Binding-site contacts:
Ligand atom O5 contacts residue ASN3 of chain 1.A at 2.5 Å (h-bond).
Ligand atom C8 contacts residue GLY281 of chain 1.A at 3.5 Å.
Ligand atom O5 contacts residue ASP283 of chain 1.A at 3.6 Å.
Ligand atom C1 contacts residue ASN3 of chain 1.A at 1.4 Å.
Ligand atom C2 contacts residue ASN3 of chain 1.A at 2.2 Å.
Ligand atom C4 contacts residue SER282 of chain 1.A at 4.1 Å.
Ligand atom C8 contacts residue HIS279 of chain 1.A at 4.5 Å.
Ligand atom C1 contacts residue ACE1 of chain 1.A at 4.2 Å.
Ligand atom C2 contacts residue SER282 of chain 1.A at 4.2 Å.
Ligand atom O3 contacts residue SER282 of chain 1.A at 3.9 Å.
Ligand atom C7 contacts residue ASN3 of chain 1.A at 3.3 Å.
Ligand atom O3 contacts residue GLY281 of chain 1.A at 4.5 Å.
Ligand atom C5 contacts residue ASN3 of chain 1.A at 3.7 Å.
Ligand atom O7 contacts residue HIS279 of chain 1.A at 3.9 Å.
Ligand atom O7 contacts residue ASN3 of chain 1.A at 3.4 Å (h-bond).
Ligand atom O7 contacts residue GLY281 of chain 1.A at 3.1 Å (h-bond).
Ligand atom C2 contacts residue GLY281 of chain 1.A at 4.0 Å.
Ligand atom C6 contacts residue ASP283 of chain 1.A at 4.2 Å.
Ligand atom C8 contacts residue SER282 of chain 1.A at 3.8 Å.
Ligand atom C4 contacts residue ASN3 of chain 1.A at 4.2 Å.
Ligand atom O3 contacts residue ASN3 of chain 1.A at 4.5 Å.
Ligand atom N2 contacts residue GLY281 of chain 1.A at 4.0 Å.
Ligand atom O7 contacts residue SER282 of chain 1.A at 4.4 Å.
Ligand atom C5 contacts residue ASP283 of chain 1.A at 4.5 Å.
Ligand atom C3 contacts residue ASN3 of chain 1.A at 3.6 Å.
Ligand atom N2 contacts residue ASN3 of chain 1.A at 2.7 Å (h-bond).
Ligand atom C7 contacts residue SER282 of chain 1.A at 4.2 Å.
Ligand atom C7 contacts residue GLY281 of chain 1.A at 3.3 Å.

The small molecule below binds the protein below.
Small molecule (SMILES): CC(=O)N[C@H]1[C@H](O[C@H]2[C@H](O)[C@@H](NC(C)=O)CO[C@@H]2CO)O[C@H](CO)[C@@H](O)[C@@H]1O

Sequence of chain 1.A:
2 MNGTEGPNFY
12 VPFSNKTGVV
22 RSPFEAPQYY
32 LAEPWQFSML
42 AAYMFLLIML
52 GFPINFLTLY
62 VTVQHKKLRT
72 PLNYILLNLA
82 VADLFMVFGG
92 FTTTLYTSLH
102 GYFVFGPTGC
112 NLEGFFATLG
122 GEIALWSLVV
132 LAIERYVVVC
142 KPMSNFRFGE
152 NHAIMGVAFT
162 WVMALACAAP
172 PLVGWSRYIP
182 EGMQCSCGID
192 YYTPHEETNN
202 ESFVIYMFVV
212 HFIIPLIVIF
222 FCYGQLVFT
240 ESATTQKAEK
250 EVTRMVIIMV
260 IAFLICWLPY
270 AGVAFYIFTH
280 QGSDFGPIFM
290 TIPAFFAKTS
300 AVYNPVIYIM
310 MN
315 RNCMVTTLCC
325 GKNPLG